Sequence of chain 60.B:
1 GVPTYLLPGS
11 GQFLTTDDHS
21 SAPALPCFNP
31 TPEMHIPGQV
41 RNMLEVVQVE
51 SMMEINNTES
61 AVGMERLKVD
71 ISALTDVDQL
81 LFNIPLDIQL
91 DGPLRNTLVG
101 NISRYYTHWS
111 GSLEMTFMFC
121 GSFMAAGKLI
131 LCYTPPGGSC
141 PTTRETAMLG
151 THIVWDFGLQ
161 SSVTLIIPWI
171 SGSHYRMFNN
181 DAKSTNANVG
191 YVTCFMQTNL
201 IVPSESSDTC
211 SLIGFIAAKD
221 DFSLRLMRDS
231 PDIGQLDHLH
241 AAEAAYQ

Sequence of chain 60.A:
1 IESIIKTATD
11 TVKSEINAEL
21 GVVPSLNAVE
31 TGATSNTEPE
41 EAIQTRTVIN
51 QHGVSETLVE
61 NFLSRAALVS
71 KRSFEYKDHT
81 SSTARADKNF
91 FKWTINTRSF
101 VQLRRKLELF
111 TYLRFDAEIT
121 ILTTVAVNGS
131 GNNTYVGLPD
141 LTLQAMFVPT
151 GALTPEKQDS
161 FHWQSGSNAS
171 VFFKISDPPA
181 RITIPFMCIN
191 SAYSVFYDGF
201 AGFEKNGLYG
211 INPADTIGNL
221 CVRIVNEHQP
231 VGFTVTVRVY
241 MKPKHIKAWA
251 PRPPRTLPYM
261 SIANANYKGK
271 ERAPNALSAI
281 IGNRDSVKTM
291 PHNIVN

Sequence of chain 56.B:
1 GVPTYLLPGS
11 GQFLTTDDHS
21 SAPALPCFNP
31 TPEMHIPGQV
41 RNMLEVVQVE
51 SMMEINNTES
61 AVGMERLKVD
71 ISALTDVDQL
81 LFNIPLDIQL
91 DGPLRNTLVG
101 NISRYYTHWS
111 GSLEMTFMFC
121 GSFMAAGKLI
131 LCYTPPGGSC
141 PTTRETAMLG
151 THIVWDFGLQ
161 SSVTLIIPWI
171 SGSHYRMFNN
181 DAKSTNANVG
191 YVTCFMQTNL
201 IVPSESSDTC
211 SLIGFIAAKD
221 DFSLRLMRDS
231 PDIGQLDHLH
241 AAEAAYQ

Binding-site contacts:
Ligand atom F1 contacts residue SER170 of chain 60.A at 3.7 Å.
Ligand atom O1B contacts residue ILE95 of chain 60.A at 3.0 Å.
Ligand atom CM2 contacts residue TRP93 of chain 60.A at 3.9 Å (hydrophobic).
Ligand atom CM4 contacts residue ILE182 of chain 60.A at 3.6 Å (hydrophobic).
Ligand atom N1A contacts residue LEU220 of chain 60.A at 3.0 Å.
Ligand atom F2 contacts residue ALA145 of chain 60.A at 3.0 Å.
Ligand atom CM6 contacts residue ILE184 of chain 60.A at 3.5 Å (hydrophobic).
Ligand atom C5B contacts residue ILE184 of chain 60.A at 3.4 Å (hydrophobic).
Ligand atom F1 contacts residue ALA145 of chain 60.A at 3.0 Å.
Ligand atom CM6 contacts residue MET187 of chain 60.A at 3.8 Å (hydrophobic).
Ligand atom O1A contacts residue ILE182 of chain 60.A at 3.9 Å.
Ligand atom C2A contacts residue ILE182 of chain 60.A at 3.6 Å (hydrophobic).
Ligand atom C6B contacts residue ILE184 of chain 60.A at 3.7 Å (hydrophobic).
Ligand atom CM4 contacts residue ALA145 of chain 60.A at 3.5 Å (hydrophobic).
Ligand atom O1 contacts residue ILE217 of chain 60.A at 3.3 Å.
Ligand atom CM4 contacts residue ALA169 of chain 60.A at 3.5 Å (hydrophobic).
Ligand atom F3 contacts residue ALA24 of chain 60.B at 3.9 Å.
Ligand atom C3B contacts residue ILE119 of chain 60.A at 3.5 Å (hydrophobic).
Ligand atom F2 contacts residue MET146 of chain 60.A at 3.7 Å.
Ligand atom CM2 contacts residue ILE119 of chain 60.A at 3.5 Å (hydrophobic).
Ligand atom F3 contacts residue ALA169 of chain 60.A at 3.7 Å.
Ligand atom F2 contacts residue SER170 of chain 60.A at 3.5 Å.
Ligand atom F2 contacts residue PHE147 of chain 60.A at 3.2 Å.
Ligand atom O1A contacts residue LEU220 of chain 60.A at 3.4 Å.
Ligand atom F1 contacts residue VAL171 of chain 60.A at 3.0 Å.
Ligand atom C6B contacts residue ILE95 of chain 60.A at 3.6 Å (hydrophobic).
Ligand atom N3A contacts residue PHE147 of chain 60.A at 3.6 Å.
Ligand atom N3A contacts residue ILE184 of chain 60.A at 3.9 Å.
Ligand atom CM6 contacts residue ILE217 of chain 60.A at 3.4 Å (hydrophobic).
Ligand atom C1B contacts residue ILE95 of chain 60.A at 3.5 Å (hydrophobic).
Ligand atom C2B contacts residue ILE119 of chain 60.A at 3.5 Å (hydrophobic).
Ligand atom F3 contacts residue LEU14 of chain 56.B at 3.9 Å.
Ligand atom F3 contacts residue ILE182 of chain 60.A at 3.2 Å.
Ligand atom C2A contacts residue LEU220 of chain 60.A at 3.8 Å (hydrophobic).
Ligand atom N3A contacts residue ILE182 of chain 60.A at 3.0 Å.
Ligand atom C3A contacts residue ILE182 of chain 60.A at 3.2 Å (hydrophobic).
Ligand atom F2 contacts residue ALA169 of chain 60.A at 2.2 Å.
Ligand atom C4 contacts residue PHE115 of chain 60.A at 3.3 Å (hydrophobic).
Ligand atom O1A contacts residue ALA145 of chain 60.A at 3.8 Å.
Ligand atom CM3 contacts residue THR97 of chain 60.A at 3.9 Å.

A small-molecule ligand and the protein it binds are described below.
Small molecule (SMILES): Cc1cc(CCCOc2c(C)cc(-c3noc(C(F)(F)F)n3)cc2C)on1